This small molecule binds to this protein.
Small molecule (SMILES): CN(C)CCOc1ccc2cncc(N3CC[C@]4(CN(S(=O)(=O)CC5(C#N)CC5)Cc5ccc(Cl)cc54)C3=O)c2c1

Sequence of chain 1.A:
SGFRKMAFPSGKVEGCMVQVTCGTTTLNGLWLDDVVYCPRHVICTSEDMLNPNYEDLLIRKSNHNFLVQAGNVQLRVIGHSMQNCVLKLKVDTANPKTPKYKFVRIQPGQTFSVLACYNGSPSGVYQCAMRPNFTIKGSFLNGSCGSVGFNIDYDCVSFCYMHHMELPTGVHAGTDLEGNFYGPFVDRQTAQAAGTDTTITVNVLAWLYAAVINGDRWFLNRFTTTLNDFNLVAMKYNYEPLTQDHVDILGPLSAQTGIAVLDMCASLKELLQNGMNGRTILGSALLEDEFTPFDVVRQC

Sequence of chain 1.B:
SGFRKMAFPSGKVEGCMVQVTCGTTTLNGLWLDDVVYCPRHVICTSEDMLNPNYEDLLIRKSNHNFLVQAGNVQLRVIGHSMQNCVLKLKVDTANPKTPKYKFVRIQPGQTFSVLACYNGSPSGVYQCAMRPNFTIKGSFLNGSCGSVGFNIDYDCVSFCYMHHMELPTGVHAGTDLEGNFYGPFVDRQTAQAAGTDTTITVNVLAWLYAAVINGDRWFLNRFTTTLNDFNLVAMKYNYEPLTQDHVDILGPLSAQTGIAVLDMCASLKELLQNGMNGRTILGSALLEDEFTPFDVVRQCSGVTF

Binding-site contacts:
Ligand atom N4 contacts residue LEU167 of chain 1.A at 3.7 Å.
Ligand atom C6 contacts residue LEU141 of chain 1.A at 3.6 Å (hydrophobic).
Ligand atom C23 contacts residue GLU166 of chain 1.A at 3.6 Å.
Ligand atom C18 contacts residue MET165 of chain 1.A at 3.7 Å (hydrophobic).
Ligand atom C18 contacts residue ARG188 of chain 1.A at 3.8 Å.
Ligand atom CL contacts residue HIS41 of chain 1.A at 3.6 Å.
Ligand atom C11 contacts residue CYS145 of chain 1.A at 3.6 Å (hydrophobic).
Ligand atom C9 contacts residue CYS145 of chain 1.A at 3.6 Å (hydrophobic).
Ligand atom N4 contacts residue PRO168 of chain 1.A at 3.6 Å.
Ligand atom CL contacts residue ASP187 of chain 1.A at 3.4 Å.
Ligand atom N1 contacts residue HIS163 of chain 1.A at 2.6 Å (h-bond).
Ligand atom C8 contacts residue HIS163 of chain 1.A at 3.5 Å.
Ligand atom C17 contacts residue MET49 of chain 1.A at 3.9 Å (hydrophobic).
Ligand atom C26 contacts residue GLU166 of chain 1.A at 3.3 Å.
Ligand atom O2 contacts residue GLN189 of chain 1.A at 3.2 Å (h-bond).
Ligand atom C9 contacts residue MET165 of chain 1.A at 3.8 Å (hydrophobic).
Ligand atom C6 contacts residue GLU166 of chain 1.A at 3.6 Å.
Ligand atom C29 contacts residue ASN142 of chain 1.A at 3.7 Å.
Ligand atom N1 contacts residue GLU166 of chain 1.A at 3.8 Å.
Ligand atom C6 contacts residue ASN142 of chain 1.A at 3.6 Å.
Ligand atom C20 contacts residue MET49 of chain 1.A at 3.8 Å (hydrophobic).
Ligand atom CL contacts residue MET165 of chain 1.A at 3.7 Å.
Ligand atom O3 contacts residue GLU166 of chain 1.A at 3.0 Å (salt-bridge).
Ligand atom C6 contacts residue PHE140 of chain 1.A at 3.5 Å (hydrophobic).
Ligand atom C8 contacts residue GLU166 of chain 1.A at 3.6 Å.
Ligand atom C20 contacts residue MET165 of chain 1.A at 3.7 Å (hydrophobic).
Ligand atom C8 contacts residue PHE140 of chain 1.A at 3.7 Å (hydrophobic).
Ligand atom C22 contacts residue GLU166 of chain 1.A at 3.4 Å.
Ligand atom C18 contacts residue MET49 of chain 1.A at 3.5 Å (hydrophobic).
Ligand atom N4 contacts residue GLU166 of chain 1.A at 3.5 Å (salt-bridge).
Ligand atom C20 contacts residue HIS164 of chain 1.A at 3.3 Å.
Ligand atom C5 contacts residue ASN142 of chain 1.A at 3.6 Å.
Ligand atom C19 contacts residue MET49 of chain 1.A at 3.5 Å (hydrophobic).
Ligand atom O3 contacts residue MET165 of chain 1.A at 3.4 Å.
Ligand atom C19 contacts residue MET165 of chain 1.A at 3.5 Å (hydrophobic).
Ligand atom C9 contacts residue GLU166 of chain 1.A at 3.6 Å.
Ligand atom C24 contacts residue GLU166 of chain 1.A at 3.5 Å.
Ligand atom C9 contacts residue HIS163 of chain 1.A at 3.4 Å.
Ligand atom CL contacts residue HIS164 of chain 1.A at 3.6 Å.
Ligand atom C7 contacts residue GLU166 of chain 1.A at 3.8 Å.